Binding-site contacts:
Ligand atom C51 contacts residue THR1 of chain 1.Z at 1.4 Å.
Ligand atom N contacts residue ASP136 of chain 1.AA at 2.6 Å (salt-bridge).
Ligand atom CZ3 contacts residue PHE26 of chain 1.Z at 3.3 Å (hydrophobic).
Ligand atom C56 contacts residue LYS32 of chain 1.Z at 2.9 Å.
Ligand atom C51 contacts residue SER169 of chain 1.Z at 3.1 Å.
Ligand atom C7 contacts residue GLY47 of chain 1.Z at 3.3 Å.
Ligand atom O1 contacts residue ALA19 of chain 1.Z at 3.3 Å.
Ligand atom C48 contacts residue THR1 of chain 1.Z at 2.9 Å.
Ligand atom C43 contacts residue MET44 of chain 1.Z at 3.4 Å (hydrophobic).
Ligand atom C41 contacts residue ALA48 of chain 1.Z at 3.3 Å (hydrophobic).
Ligand atom C49 contacts residue THR2 of chain 1.Z at 3.2 Å.
Ligand atom O52 contacts residue GLY130 of chain 1.Z at 2.8 Å (h-bond).
Ligand atom C49 contacts residue ASP16 of chain 1.Z at 2.9 Å.
Ligand atom C9 contacts residue ASP136 of chain 1.AA at 3.2 Å.
Ligand atom C44 contacts residue MET44 of chain 1.Z at 3.3 Å (hydrophobic).
Ligand atom C56 contacts residue ARG18 of chain 1.Z at 2.9 Å.
Ligand atom O52 contacts residue SER169 of chain 1.Z at 2.1 Å (h-bond).
Ligand atom C42 contacts residue VAL30 of chain 1.Z at 3.3 Å (hydrophobic).
Ligand atom N53 contacts residue SER129 of chain 1.Z at 3.4 Å (h-bond).
Ligand atom O57 contacts residue ARG18 of chain 1.Z at 1.9 Å (salt-bridge).
Ligand atom O52 contacts residue SER129 of chain 1.Z at 3.1 Å (h-bond).
Ligand atom C49 contacts residue THR1 of chain 1.Z at 2.9 Å.
Ligand atom C42 contacts residue ALA48 of chain 1.Z at 3.4 Å (hydrophobic).
Ligand atom CB1 contacts residue THR20 of chain 1.Z at 3.2 Å.
Ligand atom C41 contacts residue VAL30 of chain 1.Z at 3.4 Å (hydrophobic).
Ligand atom C37 contacts residue GLY46 of chain 1.Z at 3.4 Å.
Ligand atom N53 contacts residue THR1 of chain 1.Z at 3.4 Å (h-bond).
Ligand atom O52 contacts residue THR1 of chain 1.Z at 2.0 Å (h-bond).
Ligand atom C7 contacts residue SER95 of chain 1.Z at 3.0 Å.
Ligand atom O1 contacts residue THR20 of chain 1.Z at 3.4 Å (h-bond).
Ligand atom O contacts residue ALA48 of chain 1.Z at 2.9 Å (h-bond).
Ligand atom CE3 contacts residue PHE26 of chain 1.Z at 3.4 Å (hydrophobic).
Ligand atom C46 contacts residue GLY46 of chain 1.Z at 3.1 Å.
Ligand atom CA2 contacts residue ASP136 of chain 1.AA at 2.9 Å.
Ligand atom N36 contacts residue GLY46 of chain 1.Z at 2.7 Å (h-bond).
Ligand atom C38 contacts residue GLY46 of chain 1.Z at 3.0 Å.
Ligand atom C5 contacts residue GLY46 of chain 1.Z at 3.3 Å.
Ligand atom O57 contacts residue LYS32 of chain 1.Z at 3.2 Å (salt-bridge).
Ligand atom C1 contacts residue GLY46 of chain 1.Z at 3.4 Å.
Ligand atom C50 contacts residue THR1 of chain 1.Z at 2.1 Å.

The protein below binds the small molecule below.
Small molecule (SMILES): CCCCCC(=O)N[C@@H](Cc1c[nH]c2ccccc12)C(=O)N[C@@H](Cc1c[nH]c2ccccc12)C(=O)N[C@@H](Cc1ccccc1)[C@]1(C)O[C@H](C)[C@@H](C=O)N[C@]1(C)CO

Sequence of chain 1.AA:
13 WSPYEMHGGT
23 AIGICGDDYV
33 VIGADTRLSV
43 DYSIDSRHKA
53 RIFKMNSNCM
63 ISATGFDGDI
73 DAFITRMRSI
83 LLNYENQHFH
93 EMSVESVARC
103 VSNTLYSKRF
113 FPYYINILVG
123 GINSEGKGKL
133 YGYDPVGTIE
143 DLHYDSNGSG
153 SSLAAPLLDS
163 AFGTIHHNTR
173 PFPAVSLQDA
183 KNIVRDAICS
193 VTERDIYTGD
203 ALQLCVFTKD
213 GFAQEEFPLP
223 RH

Sequence of chain 1.Z:
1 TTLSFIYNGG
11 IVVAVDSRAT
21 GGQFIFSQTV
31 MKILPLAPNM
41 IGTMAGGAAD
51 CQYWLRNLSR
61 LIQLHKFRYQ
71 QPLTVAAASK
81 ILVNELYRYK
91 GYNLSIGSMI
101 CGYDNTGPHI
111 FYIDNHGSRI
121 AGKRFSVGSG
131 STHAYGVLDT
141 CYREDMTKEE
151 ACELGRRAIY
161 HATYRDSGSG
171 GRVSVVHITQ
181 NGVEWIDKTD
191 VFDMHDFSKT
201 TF